Binding-site contacts:
Ligand atom O1 contacts residue ARG38 of chain 2.A at 2.8 Å (salt-bridge).
Ligand atom C17 contacts residue TRP99 of chain 2.A at 3.4 Å (hydrophobic).
Ligand atom C1 contacts residue TYR325 of chain 2.A at 3.0 Å (hydrophobic).
Ligand atom C11 contacts residue ILE143 of chain 2.A at 3.5 Å (hydrophobic).
Ligand atom C4 contacts residue GLU198 of chain 2.A at 3.8 Å.
Ligand atom C16 contacts residue TRP99 of chain 2.A at 3.6 Å (hydrophobic).
Ligand atom C7 contacts residue ARG38 of chain 2.A at 3.6 Å.
Ligand atom C19 contacts residue TRP99 of chain 2.A at 3.2 Å (hydrophobic).
Ligand atom O2 contacts residue ARG213 of chain 2.A at 3.3 Å (salt-bridge).
Ligand atom O1 contacts residue TYR325 of chain 2.A at 3.5 Å (h-bond).
Ligand atom O15 contacts residue ARG72 of chain 2.A at 2.5 Å (salt-bridge).
Ligand atom C15 contacts residue ASP71 of chain 2.A at 3.8 Å.
Ligand atom C6 contacts residue GLU39 of chain 2.A at 3.4 Å.
Ligand atom C18 contacts residue GLU148 of chain 2.A at 3.8 Å.
Ligand atom C1 contacts residue ARG291 of chain 2.A at 3.5 Å.
Ligand atom C7 contacts residue ASP71 of chain 2.A at 3.5 Å.
Ligand atom C6 contacts residue ASP71 of chain 2.A at 3.3 Å.
Ligand atom C15 contacts residue ARG72 of chain 2.A at 3.6 Å.
Ligand atom C4 contacts residue TYR325 of chain 2.A at 3.9 Å (hydrophobic).
Ligand atom C7 contacts residue GLU39 of chain 2.A at 3.5 Å.
Ligand atom C3 contacts residue TYR325 of chain 2.A at 3.1 Å (hydrophobic).
Ligand atom C10 contacts residue ILE143 of chain 2.A at 3.6 Å (hydrophobic).
Ligand atom C14 contacts residue ARG213 of chain 2.A at 3.5 Å.
Ligand atom C11 contacts residue ARG145 of chain 2.A at 3.4 Å.
Ligand atom C16 contacts residue ARG72 of chain 2.A at 3.7 Å.
Ligand atom C20 contacts residue GLU198 of chain 2.A at 3.4 Å.
Ligand atom C17 contacts residue GLU148 of chain 2.A at 3.6 Å.
Ligand atom C2 contacts residue TYR325 of chain 2.A at 2.8 Å (hydrophobic).
Ligand atom C20 contacts residue GLU148 of chain 2.A at 3.2 Å.
Ligand atom O1 contacts residue ARG291 of chain 2.A at 2.9 Å (salt-bridge).
Ligand atom C7 contacts residue TYR325 of chain 2.A at 3.3 Å (hydrophobic).
Ligand atom O19 contacts residue TRP99 of chain 2.A at 2.8 Å (h-bond).
Ligand atom O19 contacts residue ARG76 of chain 2.A at 3.7 Å.
Ligand atom O15 contacts residue ASP71 of chain 2.A at 3.6 Å.
Ligand atom O20 contacts residue GLU148 of chain 2.A at 3.7 Å.
Ligand atom O19 contacts residue ASP71 of chain 2.A at 3.2 Å (salt-bridge).
Ligand atom O2 contacts residue TYR325 of chain 2.A at 3.4 Å (h-bond).
Ligand atom O2 contacts residue ARG291 of chain 2.A at 2.9 Å (salt-bridge).
Ligand atom C3 contacts residue GLU198 of chain 2.A at 3.9 Å.
Ligand atom O20 contacts residue GLU198 of chain 2.A at 2.6 Å (salt-bridge).

Sequence of chain 2.A:
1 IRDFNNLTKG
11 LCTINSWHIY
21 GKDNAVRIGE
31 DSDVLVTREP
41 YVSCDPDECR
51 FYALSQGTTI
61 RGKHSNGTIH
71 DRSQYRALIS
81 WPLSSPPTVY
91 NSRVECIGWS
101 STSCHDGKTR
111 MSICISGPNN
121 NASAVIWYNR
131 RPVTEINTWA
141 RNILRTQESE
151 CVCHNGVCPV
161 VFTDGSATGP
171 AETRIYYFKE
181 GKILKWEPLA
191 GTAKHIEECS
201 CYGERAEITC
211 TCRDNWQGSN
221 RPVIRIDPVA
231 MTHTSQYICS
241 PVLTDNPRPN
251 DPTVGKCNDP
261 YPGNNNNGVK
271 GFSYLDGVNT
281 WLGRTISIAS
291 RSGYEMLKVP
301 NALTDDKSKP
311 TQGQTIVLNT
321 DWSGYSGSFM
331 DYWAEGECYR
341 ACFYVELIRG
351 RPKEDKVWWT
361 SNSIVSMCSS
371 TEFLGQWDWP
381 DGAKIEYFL

A protein and the small-molecule ligand that binds it are described below.
Small molecule (SMILES): CCCN(CCC)Cc1cc(C(=O)O)ccc1N1C(=O)CCC1(CO)CO